Sequence of chain 1.A:
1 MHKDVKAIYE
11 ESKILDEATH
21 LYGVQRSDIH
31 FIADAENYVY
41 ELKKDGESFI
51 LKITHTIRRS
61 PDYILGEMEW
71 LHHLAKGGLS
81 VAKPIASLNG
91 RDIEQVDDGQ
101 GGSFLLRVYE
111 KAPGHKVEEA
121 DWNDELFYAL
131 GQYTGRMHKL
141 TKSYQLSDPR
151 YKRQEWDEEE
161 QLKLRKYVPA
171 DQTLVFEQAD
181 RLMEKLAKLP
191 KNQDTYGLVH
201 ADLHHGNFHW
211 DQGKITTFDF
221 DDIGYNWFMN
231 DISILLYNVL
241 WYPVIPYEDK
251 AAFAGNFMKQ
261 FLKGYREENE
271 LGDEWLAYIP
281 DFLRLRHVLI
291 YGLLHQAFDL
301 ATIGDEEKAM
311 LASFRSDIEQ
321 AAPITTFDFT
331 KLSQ

Binding-site contacts:
Ligand atom O4' contacts residue ILE32 of chain 1.A at 3.4 Å.
Ligand atom N7 contacts residue PHE218 of chain 1.A at 3.4 Å.
Ligand atom O2B contacts residue GLU36 of chain 1.A at 3.1 Å (salt-bridge).
Ligand atom N6 contacts residue PHE218 of chain 1.A at 3.5 Å.
Ligand atom O1G contacts residue ASP219 of chain 1.A at 3.0 Å (salt-bridge).
Ligand atom O2A contacts residue ASP219 of chain 1.A at 3.2 Å.
Ligand atom PG contacts residue MG1 of chain 1.E at 3.1 Å.
Ligand atom N6 contacts residue ALA82 of chain 1.A at 3.2 Å.
Ligand atom O3G contacts residue ASN207 of chain 1.A at 3.2 Å (h-bond).
Ligand atom PB contacts residue MG1 of chain 1.E at 3.2 Å.
Ligand atom C2 contacts residue ALA112 of chain 1.A at 3.5 Å (hydrophobic).
Ligand atom O1A contacts residue MG1 of chain 1.F at 1.9 Å.
Ligand atom O1A contacts residue ASP219 of chain 1.A at 3.2 Å (salt-bridge).
Ligand atom O3' contacts residue GLY206 of chain 1.A at 2.8 Å (h-bond).
Ligand atom N1 contacts residue LYS111 of chain 1.A at 3.5 Å.
Ligand atom O3G contacts residue HIS204 of chain 1.A at 3.0 Å (h-bond).
Ligand atom O3' contacts residue LYS116 of chain 1.A at 3.1 Å (salt-bridge).
Ligand atom O1A contacts residue ASN207 of chain 1.A at 3.1 Å (h-bond).
Ligand atom C3' contacts residue GLY206 of chain 1.A at 3.4 Å.
Ligand atom O2G contacts residue UAM1 of chain 1.J at 3.1 Å (h-bond).
Ligand atom O1B contacts residue MG1 of chain 1.E at 2.0 Å.
Ligand atom O1B contacts residue LYS52 of chain 1.A at 3.3 Å (salt-bridge).
Ligand atom O1B contacts residue ASP219 of chain 1.A at 3.0 Å (salt-bridge).
Ligand atom O2A contacts residue LYS52 of chain 1.A at 2.7 Å (salt-bridge).
Ligand atom O2' contacts residue LYS116 of chain 1.A at 2.7 Å.
Ligand atom PG contacts residue UAM1 of chain 1.J at 3.4 Å.
Ligand atom O1G contacts residue UAM1 of chain 1.J at 3.1 Å (h-bond).
Ligand atom O1G contacts residue MG1 of chain 1.E at 2.0 Å.
Ligand atom PG contacts residue ASP219 of chain 1.A at 3.3 Å.
Ligand atom O1G contacts residue MG1 of chain 1.F at 3.5 Å.
Ligand atom N3B contacts residue MG1 of chain 1.F at 3.0 Å.
Ligand atom N3B contacts residue MG1 of chain 1.E at 3.5 Å.
Ligand atom PA contacts residue MG1 of chain 1.F at 3.1 Å.
Ligand atom N6 contacts residue GLU110 of chain 1.A at 3.1 Å (salt-bridge).
Ligand atom O3G contacts residue ASP219 of chain 1.A at 3.0 Å (salt-bridge).
Ligand atom O2B contacts residue ASN37 of chain 1.A at 2.9 Å (h-bond).
Ligand atom O1B contacts residue ASN37 of chain 1.A at 3.1 Å (h-bond).
Ligand atom PG contacts residue MG1 of chain 1.F at 2.8 Å.
Ligand atom N1 contacts residue ALA112 of chain 1.A at 2.9 Å (h-bond).
Ligand atom O3G contacts residue MG1 of chain 1.F at 1.9 Å.

This small molecule binds to this protein.
Small molecule (SMILES): Nc1ncnc2c1ncn2[C@@H]1O[C@H](CO[P](=O)(O)O[P](=O)(O)NP(=O)(O)O)[C@@H](O)[C@H]1O